Binding-site contacts:
Ligand atom C4 contacts residue ASN115 of chain 1.D at 4.3 Å.
Ligand atom O5 contacts residue ASN115 of chain 1.D at 2.4 Å (h-bond).
Ligand atom O5 contacts residue VAL119 of chain 1.D at 3.9 Å.
Ligand atom C1 contacts residue ASN115 of chain 1.D at 1.4 Å.
Ligand atom C1 contacts residue VAL119 of chain 1.D at 4.5 Å (hydrophobic).
Ligand atom C7 contacts residue ASN115 of chain 1.D at 3.7 Å.
Ligand atom C8 contacts residue ASN115 of chain 1.D at 3.9 Å.
Ligand atom N2 contacts residue ASN115 of chain 1.D at 3.0 Å (h-bond).
Ligand atom C5 contacts residue ASN115 of chain 1.D at 3.6 Å.
Ligand atom C2 contacts residue ASN115 of chain 1.D at 2.6 Å.
Ligand atom C3 contacts residue ASN115 of chain 1.D at 3.8 Å.
Ligand atom C8 contacts residue GLN113 of chain 1.D at 3.7 Å.
Ligand atom O7 contacts residue HIS207 of chain 1.D at 4.1 Å.

This small molecule binds to this protein.
Small molecule (SMILES): CC(=O)N[C@H]1[C@H](O[C@H]2[C@H](O)[C@@H](NC(C)=O)CO[C@@H]2CO)O[C@H](CO)[C@@H](O)[C@@H]1O

Sequence of chain 1.D:
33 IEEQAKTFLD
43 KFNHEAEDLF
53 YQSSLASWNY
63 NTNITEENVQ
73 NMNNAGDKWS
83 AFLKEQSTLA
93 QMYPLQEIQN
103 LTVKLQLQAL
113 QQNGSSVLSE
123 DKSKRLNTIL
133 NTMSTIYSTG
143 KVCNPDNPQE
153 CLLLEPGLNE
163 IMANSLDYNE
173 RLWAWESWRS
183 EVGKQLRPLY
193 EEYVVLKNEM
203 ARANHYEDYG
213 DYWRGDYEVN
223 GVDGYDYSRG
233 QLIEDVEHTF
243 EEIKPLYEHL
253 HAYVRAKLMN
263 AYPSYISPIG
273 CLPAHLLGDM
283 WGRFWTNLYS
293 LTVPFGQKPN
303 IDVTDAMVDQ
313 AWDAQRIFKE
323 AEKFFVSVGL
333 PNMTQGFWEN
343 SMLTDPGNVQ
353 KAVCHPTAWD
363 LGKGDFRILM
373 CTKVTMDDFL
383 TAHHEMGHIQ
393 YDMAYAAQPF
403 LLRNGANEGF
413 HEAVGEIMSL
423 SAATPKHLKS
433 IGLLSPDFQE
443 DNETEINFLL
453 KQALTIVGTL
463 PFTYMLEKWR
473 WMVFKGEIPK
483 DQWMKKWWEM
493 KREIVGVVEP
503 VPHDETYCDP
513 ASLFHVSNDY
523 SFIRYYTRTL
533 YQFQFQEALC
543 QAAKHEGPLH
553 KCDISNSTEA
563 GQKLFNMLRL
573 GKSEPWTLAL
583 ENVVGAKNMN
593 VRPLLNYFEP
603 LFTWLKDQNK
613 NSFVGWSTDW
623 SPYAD